This protein binds this small molecule.
Small molecule (SMILES): OC[C@H]1O[C@@H](O)[C@H](O)[C@@H](O)[C@H]1O

Binding-site contacts:
Ligand atom C2 contacts residue ASN252 of chain 1.H at 4.4 Å.
Ligand atom O1 contacts residue ASN252 of chain 1.H at 4.2 Å.
Ligand atom C1 contacts residue TRP285 of chain 1.W at 3.5 Å (hydrophobic).
Ligand atom C4 contacts residue TRP285 of chain 1.W at 4.0 Å (hydrophobic).
Ligand atom C2 contacts residue TRP285 of chain 1.W at 3.5 Å (hydrophobic).
Ligand atom C6 contacts residue TRP285 of chain 1.W at 3.4 Å (hydrophobic).
Ligand atom O2 contacts residue TRP285 of chain 1.W at 4.3 Å.
Ligand atom O1 contacts residue ALA254 of chain 1.H at 4.3 Å.
Ligand atom O3 contacts residue TRP285 of chain 1.W at 3.9 Å.
Ligand atom C3 contacts residue TRP285 of chain 1.W at 4.0 Å (hydrophobic).
Ligand atom O1 contacts residue TRP285 of chain 1.W at 3.1 Å.
Ligand atom O6 contacts residue TRP285 of chain 1.W at 3.2 Å (h-bond).
Ligand atom O2 contacts residue ASN252 of chain 1.H at 3.1 Å (h-bond).
Ligand atom O5 contacts residue TRP285 of chain 1.W at 3.1 Å (h-bond).
Ligand atom O1 contacts residue VAL255 of chain 1.H at 4.0 Å.
Ligand atom C5 contacts residue TRP285 of chain 1.W at 3.7 Å (hydrophobic).
Ligand atom O2 contacts residue VAL255 of chain 1.H at 3.9 Å.
Ligand atom O4 contacts residue TRP285 of chain 1.W at 3.2 Å.

Sequence of chain 1.W:
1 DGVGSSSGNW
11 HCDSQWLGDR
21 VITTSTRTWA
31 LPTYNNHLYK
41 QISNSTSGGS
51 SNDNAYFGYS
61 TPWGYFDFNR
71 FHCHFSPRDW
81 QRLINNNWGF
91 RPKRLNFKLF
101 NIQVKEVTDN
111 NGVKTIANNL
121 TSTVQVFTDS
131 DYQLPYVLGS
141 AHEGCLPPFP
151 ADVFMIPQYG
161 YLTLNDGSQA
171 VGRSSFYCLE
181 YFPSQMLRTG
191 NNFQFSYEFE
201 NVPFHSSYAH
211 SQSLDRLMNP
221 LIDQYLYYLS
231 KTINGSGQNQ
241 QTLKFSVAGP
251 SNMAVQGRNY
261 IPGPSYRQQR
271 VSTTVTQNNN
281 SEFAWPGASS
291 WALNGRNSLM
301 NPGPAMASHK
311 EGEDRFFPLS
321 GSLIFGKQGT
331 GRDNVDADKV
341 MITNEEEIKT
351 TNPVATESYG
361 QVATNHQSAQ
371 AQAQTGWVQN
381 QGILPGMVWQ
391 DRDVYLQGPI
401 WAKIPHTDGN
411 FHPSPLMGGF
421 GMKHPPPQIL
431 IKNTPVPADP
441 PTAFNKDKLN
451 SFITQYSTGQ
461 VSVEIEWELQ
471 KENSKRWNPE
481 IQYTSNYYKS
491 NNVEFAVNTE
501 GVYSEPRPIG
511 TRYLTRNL

Sequence of chain 1.H:
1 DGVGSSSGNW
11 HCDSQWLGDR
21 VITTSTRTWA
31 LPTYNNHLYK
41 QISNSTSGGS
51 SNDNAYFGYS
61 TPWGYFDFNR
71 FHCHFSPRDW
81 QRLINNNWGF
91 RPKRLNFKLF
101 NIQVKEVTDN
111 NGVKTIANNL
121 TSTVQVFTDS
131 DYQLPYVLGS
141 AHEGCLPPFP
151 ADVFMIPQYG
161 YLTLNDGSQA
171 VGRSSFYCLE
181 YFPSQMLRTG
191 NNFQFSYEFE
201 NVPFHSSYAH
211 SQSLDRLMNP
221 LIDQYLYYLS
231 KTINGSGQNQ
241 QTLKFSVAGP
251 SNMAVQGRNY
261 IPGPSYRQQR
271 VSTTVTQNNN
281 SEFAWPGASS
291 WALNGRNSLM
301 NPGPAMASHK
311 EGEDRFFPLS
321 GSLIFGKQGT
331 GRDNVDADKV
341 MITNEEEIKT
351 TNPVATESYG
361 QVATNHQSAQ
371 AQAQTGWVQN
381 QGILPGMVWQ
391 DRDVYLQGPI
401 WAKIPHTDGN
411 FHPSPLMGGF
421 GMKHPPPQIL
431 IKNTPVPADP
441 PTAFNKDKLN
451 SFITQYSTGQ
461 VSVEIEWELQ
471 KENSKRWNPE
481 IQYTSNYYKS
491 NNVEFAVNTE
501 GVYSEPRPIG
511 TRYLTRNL